Sequence of chain 51.A:
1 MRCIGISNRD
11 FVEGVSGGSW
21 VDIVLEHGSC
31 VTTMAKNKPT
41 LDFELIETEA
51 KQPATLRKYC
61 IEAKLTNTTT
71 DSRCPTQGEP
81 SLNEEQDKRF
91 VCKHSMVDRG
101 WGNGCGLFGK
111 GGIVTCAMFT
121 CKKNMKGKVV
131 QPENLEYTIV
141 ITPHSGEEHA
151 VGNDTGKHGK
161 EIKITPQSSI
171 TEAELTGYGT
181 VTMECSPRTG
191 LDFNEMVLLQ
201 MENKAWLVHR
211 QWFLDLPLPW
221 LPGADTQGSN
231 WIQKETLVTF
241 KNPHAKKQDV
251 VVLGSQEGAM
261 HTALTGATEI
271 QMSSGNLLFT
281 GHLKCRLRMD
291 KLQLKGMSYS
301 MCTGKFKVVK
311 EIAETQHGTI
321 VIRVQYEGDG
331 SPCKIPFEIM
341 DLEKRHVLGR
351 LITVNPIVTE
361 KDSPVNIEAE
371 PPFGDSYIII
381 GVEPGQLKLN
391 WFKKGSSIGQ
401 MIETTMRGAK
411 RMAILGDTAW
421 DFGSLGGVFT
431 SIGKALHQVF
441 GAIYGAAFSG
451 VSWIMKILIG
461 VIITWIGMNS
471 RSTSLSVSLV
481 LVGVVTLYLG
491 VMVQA

Sequence of chain 56.A:
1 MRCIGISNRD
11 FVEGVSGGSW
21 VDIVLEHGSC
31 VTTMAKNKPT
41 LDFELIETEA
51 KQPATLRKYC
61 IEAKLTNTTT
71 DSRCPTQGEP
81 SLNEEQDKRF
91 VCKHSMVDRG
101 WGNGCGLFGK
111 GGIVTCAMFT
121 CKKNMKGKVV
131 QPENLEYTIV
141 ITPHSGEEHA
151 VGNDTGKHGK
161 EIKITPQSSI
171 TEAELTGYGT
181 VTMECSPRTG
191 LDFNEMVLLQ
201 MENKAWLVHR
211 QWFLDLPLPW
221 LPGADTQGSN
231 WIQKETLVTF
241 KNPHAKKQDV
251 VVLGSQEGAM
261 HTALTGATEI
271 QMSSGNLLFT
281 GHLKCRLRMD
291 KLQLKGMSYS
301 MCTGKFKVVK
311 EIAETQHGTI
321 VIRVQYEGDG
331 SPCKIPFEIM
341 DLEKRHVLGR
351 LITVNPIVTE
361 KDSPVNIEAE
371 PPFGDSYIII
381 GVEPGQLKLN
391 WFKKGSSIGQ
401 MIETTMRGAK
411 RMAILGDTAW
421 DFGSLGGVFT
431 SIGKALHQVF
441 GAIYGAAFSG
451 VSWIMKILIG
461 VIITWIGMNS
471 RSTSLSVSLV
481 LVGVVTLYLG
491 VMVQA

The small molecule below binds the protein below.
Small molecule (SMILES): CC(=O)N[C@H]1[C@H](O[C@H]2[C@H](O)[C@@H](NC(C)=O)CO[C@@H]2CO)O[C@H](CO)[C@@H](O)[C@@H]1O

Binding-site contacts:
Ligand atom C4 contacts residue ASN153 of chain 51.A at 4.2 Å.
Ligand atom O3 contacts residue HIS149 of chain 51.A at 4.2 Å.
Ligand atom C1 contacts residue HIS158 of chain 51.A at 4.2 Å.
Ligand atom C6 contacts residue GLY156 of chain 51.A at 3.8 Å.
Ligand atom C1 contacts residue HIS149 of chain 51.A at 3.6 Å.
Ligand atom C2 contacts residue ASN153 of chain 51.A at 2.5 Å.
Ligand atom C8 contacts residue GLY102 of chain 56.A at 3.5 Å.
Ligand atom C5 contacts residue HIS158 of chain 51.A at 4.0 Å.
Ligand atom O5 contacts residue ASN153 of chain 51.A at 2.3 Å (h-bond).
Ligand atom C4 contacts residue HIS149 of chain 51.A at 3.7 Å.
Ligand atom O5 contacts residue GLY156 of chain 51.A at 4.1 Å.
Ligand atom O5 contacts residue HIS158 of chain 51.A at 3.2 Å.
Ligand atom C3 contacts residue ASN153 of chain 51.A at 3.9 Å.
Ligand atom C6 contacts residue HIS158 of chain 51.A at 3.6 Å.
Ligand atom C5 contacts residue GLY156 of chain 51.A at 4.1 Å.
Ligand atom N2 contacts residue HIS149 of chain 51.A at 4.2 Å.
Ligand atom O5 contacts residue THR155 of chain 51.A at 3.9 Å.
Ligand atom C3 contacts residue HIS149 of chain 51.A at 4.3 Å.
Ligand atom O7 contacts residue HIS149 of chain 51.A at 3.3 Å.
Ligand atom O6 contacts residue HIS158 of chain 51.A at 3.5 Å.
Ligand atom C7 contacts residue ASN153 of chain 51.A at 4.1 Å.
Ligand atom O5 contacts residue HIS149 of chain 51.A at 3.6 Å (h-bond).
Ligand atom C8 contacts residue ASN153 of chain 51.A at 4.5 Å.
Ligand atom O6 contacts residue HIS149 of chain 51.A at 3.5 Å.
Ligand atom C7 contacts residue HIS149 of chain 51.A at 4.3 Å.
Ligand atom C1 contacts residue ASN153 of chain 51.A at 1.4 Å.
Ligand atom N2 contacts residue ASN153 of chain 51.A at 3.1 Å (h-bond).
Ligand atom C5 contacts residue HIS149 of chain 51.A at 4.2 Å.
Ligand atom C2 contacts residue HIS149 of chain 51.A at 3.4 Å.
Ligand atom C1 contacts residue THR155 of chain 51.A at 3.9 Å.
Ligand atom C5 contacts residue ASN153 of chain 51.A at 3.6 Å.